Binding-site contacts:
Ligand atom C3 contacts residue CYS530 of chain 1.B at 3.1 Å (hydrophobic).
Ligand atom C1 contacts residue SER483 of chain 1.B at 3.8 Å.
Ligand atom N2 contacts residue ALA458 of chain 1.B at 3.4 Å.
Ligand atom N2 contacts residue PRO459 of chain 1.B at 3.4 Å.
Ligand atom NI contacts residue CYS65 of chain 1.B at 2.2 Å.
Ligand atom NI contacts residue CYS62 of chain 1.B at 2.2 Å.
Ligand atom C1 contacts residue CYS527 of chain 1.B at 3.8 Å (hydrophobic).
Ligand atom N1 contacts residue CYS527 of chain 1.B at 3.8 Å.
Ligand atom N1 contacts residue ARG460 of chain 1.B at 3.7 Å.
Ligand atom C1 contacts residue VAL481 of chain 1.B at 3.8 Å (hydrophobic).
Ligand atom O3 contacts residue LEU463 of chain 1.B at 3.4 Å.
Ligand atom C3 contacts residue HIS69 of chain 1.B at 3.5 Å.
Ligand atom O3 contacts residue CYS65 of chain 1.B at 4.0 Å.
Ligand atom C1 contacts residue CYS530 of chain 1.B at 3.0 Å (hydrophobic).
Ligand atom N1 contacts residue PRO482 of chain 1.B at 3.7 Å.
Ligand atom C1 contacts residue CYS65 of chain 1.B at 4.1 Å (hydrophobic).
Ligand atom O3 contacts residue ALA458 of chain 1.B at 3.8 Å.
Ligand atom C3 contacts residue VAL481 of chain 1.B at 3.6 Å (hydrophobic).
Ligand atom O3 contacts residue VAL481 of chain 1.B at 3.6 Å.
Ligand atom C3 contacts residue CYS65 of chain 1.B at 3.1 Å (hydrophobic).
Ligand atom O3 contacts residue THR68 of chain 1.B at 3.8 Å.
Ligand atom O3 contacts residue PRO482 of chain 1.B at 3.3 Å.
Ligand atom N2 contacts residue CYS65 of chain 1.B at 3.5 Å.
Ligand atom N1 contacts residue CYS530 of chain 1.B at 3.4 Å.
Ligand atom C2 contacts residue ARG460 of chain 1.B at 3.4 Å.
Ligand atom C2 contacts residue ALA458 of chain 1.B at 3.9 Å (hydrophobic).
Ligand atom C1 contacts residue PRO482 of chain 1.B at 3.9 Å (hydrophobic).
Ligand atom C3 contacts residue PRO482 of chain 1.B at 3.8 Å (hydrophobic).
Ligand atom N2 contacts residue ARG460 of chain 1.B at 3.0 Å (salt-bridge).
Ligand atom N1 contacts residue SER483 of chain 1.B at 2.8 Å (h-bond).
Ligand atom C1 contacts residue ARG460 of chain 1.B at 3.6 Å.
Ligand atom C2 contacts residue CYS65 of chain 1.B at 3.1 Å (hydrophobic).
Ligand atom O3 contacts residue CYS530 of chain 1.B at 3.9 Å.
Ligand atom FE contacts residue CYS530 of chain 1.B at 2.3 Å.
Ligand atom NI contacts residue CYS527 of chain 1.B at 2.2 Å.
Ligand atom FE contacts residue CYS65 of chain 1.B at 2.3 Å.
Ligand atom NI contacts residue CYS530 of chain 1.B at 2.5 Å.
Ligand atom N1 contacts residue VAL481 of chain 1.B at 3.9 Å.
Ligand atom O3 contacts residue HIS69 of chain 1.B at 3.5 Å (h-bond).
Ligand atom C3 contacts residue THR68 of chain 1.B at 3.9 Å.

Sequence of chain 1.B:
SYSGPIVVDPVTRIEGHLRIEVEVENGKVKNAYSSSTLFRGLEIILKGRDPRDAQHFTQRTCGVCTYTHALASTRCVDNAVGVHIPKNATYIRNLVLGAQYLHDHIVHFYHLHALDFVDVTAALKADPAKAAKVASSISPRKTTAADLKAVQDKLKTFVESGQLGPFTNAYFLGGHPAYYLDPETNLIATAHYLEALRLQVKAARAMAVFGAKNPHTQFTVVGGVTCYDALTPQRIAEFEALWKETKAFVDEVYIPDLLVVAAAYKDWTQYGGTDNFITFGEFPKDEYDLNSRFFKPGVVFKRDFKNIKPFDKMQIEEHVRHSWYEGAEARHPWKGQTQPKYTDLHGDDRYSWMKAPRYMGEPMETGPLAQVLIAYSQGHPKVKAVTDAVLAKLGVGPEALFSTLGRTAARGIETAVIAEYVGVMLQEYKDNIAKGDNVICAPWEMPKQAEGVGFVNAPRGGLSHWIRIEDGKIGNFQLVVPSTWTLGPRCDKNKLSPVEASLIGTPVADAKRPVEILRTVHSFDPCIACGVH

The protein below binds the small molecule below.
Small molecule (SMILES): N#C[Fe]([H-][Ni+2])(C#N)CO